Binding-site contacts:
Ligand atom O3 contacts residue TRP63 of chain 1.A at 3.0 Å (h-bond).
Ligand atom C1 contacts residue ASP52 of chain 1.A at 1.4 Å.
Ligand atom C5 contacts residue ASP52 of chain 1.A at 3.1 Å.
Ligand atom C6 contacts residue TRP108 of chain 1.A at 4.0 Å (hydrophobic).
Ligand atom C6 contacts residue ALA107 of chain 1.A at 3.8 Å (hydrophobic).
Ligand atom O5 contacts residue ASP52 of chain 1.A at 2.4 Å (salt-bridge).
Ligand atom C3 contacts residue ASP52 of chain 1.A at 2.7 Å.
Ligand atom C4 contacts residue TRP62 of chain 1.A at 4.0 Å (hydrophobic).
Ligand atom C4 contacts residue ASP52 of chain 1.A at 3.4 Å.
Ligand atom O7 contacts residue TRP63 of chain 1.A at 3.3 Å.
Ligand atom C6 contacts residue GLN57 of chain 1.A at 3.6 Å.
Ligand atom C2 contacts residue ALA107 of chain 1.A at 3.6 Å (hydrophobic).
Ligand atom F2 contacts residue ASN46 of chain 1.A at 1.9 Å.
Ligand atom C3 contacts residue ALA107 of chain 1.A at 3.8 Å (hydrophobic).
Ligand atom F2 contacts residue ASN59 of chain 1.A at 3.9 Å.
Ligand atom C5 contacts residue GLN57 of chain 1.A at 3.2 Å.
Ligand atom O4 contacts residue ASP52 of chain 1.A at 3.8 Å.
Ligand atom C3 contacts residue ASN59 of chain 1.A at 3.7 Å.
Ligand atom O4 contacts residue ASN59 of chain 1.A at 3.4 Å.
Ligand atom C2 contacts residue ASN46 of chain 1.A at 3.2 Å.
Ligand atom O6 contacts residue ALA107 of chain 1.A at 3.7 Å.
Ligand atom C8 contacts residue TRP108 of chain 1.A at 3.0 Å (hydrophobic).
Ligand atom O3 contacts residue ASN59 of chain 1.A at 3.9 Å.
Ligand atom C3 contacts residue ASN46 of chain 1.A at 3.7 Å.
Ligand atom O6 contacts residue VAL109 of chain 1.A at 2.9 Å (h-bond).
Ligand atom O3 contacts residue ASN46 of chain 1.A at 3.8 Å.
Ligand atom O7 contacts residue ILE58 of chain 1.A at 3.6 Å.
Ligand atom F2 contacts residue ASP52 of chain 1.A at 2.7 Å.
Ligand atom O6 contacts residue GLN35 of chain 1.A at 3.6 Å.
Ligand atom O5 contacts residue GLN57 of chain 1.A at 3.8 Å.
Ligand atom C8 contacts residue ILE98 of chain 1.A at 3.9 Å (hydrophobic).
Ligand atom C2 contacts residue ASP52 of chain 1.A at 2.5 Å.
Ligand atom C1 contacts residue ALA107 of chain 1.A at 3.7 Å (hydrophobic).
Ligand atom N2 contacts residue ALA107 of chain 1.A at 3.0 Å (h-bond).
Ligand atom O7 contacts residue ASN59 of chain 1.A at 2.9 Å (h-bond).
Ligand atom O6 contacts residue TRP62 of chain 1.A at 3.9 Å.
Ligand atom O6 contacts residue TRP108 of chain 1.A at 3.5 Å.
Ligand atom O3 contacts residue ASP52 of chain 1.A at 3.9 Å.
Ligand atom C7 contacts residue ALA107 of chain 1.A at 4.0 Å (hydrophobic).
Ligand atom C6 contacts residue GLN35 of chain 1.A at 3.6 Å.

This small molecule binds to this protein.
Small molecule (SMILES): CC(=O)N[C@H]1[C@H](O[C@H]2[C@H](O)[C@@H](F)CO[C@@H]2CO)O[C@H](CO)[C@@H](O)[C@@H]1O

Sequence of chain 1.A:
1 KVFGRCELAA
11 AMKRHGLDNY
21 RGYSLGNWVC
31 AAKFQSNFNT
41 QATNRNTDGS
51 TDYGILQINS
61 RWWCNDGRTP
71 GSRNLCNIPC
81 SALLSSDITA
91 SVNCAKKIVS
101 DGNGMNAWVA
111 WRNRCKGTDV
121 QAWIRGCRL